Binding-site contacts:
Ligand atom C4' contacts residue LYS44 of chain 1.L at 3.8 Å.
Ligand atom O4' contacts residue LYS44 of chain 1.L at 4.5 Å.
Ligand atom O3' contacts residue LYS44 of chain 1.L at 3.7 Å.
Ligand atom P contacts residue LYS44 of chain 1.L at 3.7 Å.
Ligand atom C5' contacts residue LYS44 of chain 1.L at 3.7 Å.
Ligand atom O5' contacts residue LYS44 of chain 1.L at 4.5 Å.
Ligand atom OP1 contacts residue LYS44 of chain 1.L at 2.5 Å (salt-bridge).

Sequence of chain 1.L:
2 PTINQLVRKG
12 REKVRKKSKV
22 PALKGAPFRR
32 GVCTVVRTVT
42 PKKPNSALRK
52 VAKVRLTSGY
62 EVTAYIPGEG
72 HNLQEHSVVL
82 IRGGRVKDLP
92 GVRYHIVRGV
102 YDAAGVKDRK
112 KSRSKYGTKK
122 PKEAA

The small molecule below binds the protein below.
Small molecule (SMILES): Nc1ccn([C@@H]2O[C@H](CO[P](=O)(O)O[C@H]3[C@@H](O)[C@H](n4ccc(=O)[nH]c4=O)O[C@@H]3CO[P](=O)(O)O[C@H]3[C@@H](O)[C@H](n4ccc(=O)[nH]c4=O)O[C@@H]3CO[P](=O)(O)O[C@H]3[C@@H](O)[C@H](n4cnc5c(=O)nc(N)[nH]c54)O[C@@H]3CO[P](=O)(O)O[C@H]3[C@@H](O)[C@H](n4ccc(=O)[nH]c4=O)O[C@@H]3CO[P](=O)(O)O[C@H]3[C@@H](O)[C@H](n4cnc5c(N)ncnc54)O[C@@H]3CO[P](=O)(O)O[C@H]3[C@@H](O)[C@H](n4cnc5c(N)ncnc54)O[C@@H]3COP(=O)=O)[C@@H](O[P](=O)(O)OC[C@H]3O[C@@H](n4cnc5c(N)ncnc54)[C@H](O)[C@@H]3O)[C@H]2O)c(=O)n1